This protein binds this small molecule.
Small molecule (SMILES): Cc1cc(/C=C/C#N)cc(C)c1Oc1nc(NC2CCN(Cc3ccc(S(N)(=O)=O)cc3)CC2)nc2ccsc12

Sequence of chain 1.B:
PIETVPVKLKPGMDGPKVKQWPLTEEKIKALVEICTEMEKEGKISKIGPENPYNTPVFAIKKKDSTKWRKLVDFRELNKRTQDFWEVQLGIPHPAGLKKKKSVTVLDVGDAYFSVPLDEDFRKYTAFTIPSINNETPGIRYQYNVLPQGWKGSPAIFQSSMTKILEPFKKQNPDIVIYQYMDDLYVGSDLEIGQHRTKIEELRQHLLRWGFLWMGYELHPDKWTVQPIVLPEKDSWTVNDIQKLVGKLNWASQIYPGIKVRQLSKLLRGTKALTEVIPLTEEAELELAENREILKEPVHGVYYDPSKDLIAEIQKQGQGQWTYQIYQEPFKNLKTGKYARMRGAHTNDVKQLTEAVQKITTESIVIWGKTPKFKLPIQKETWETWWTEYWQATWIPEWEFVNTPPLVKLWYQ

Sequence of chain 1.A:
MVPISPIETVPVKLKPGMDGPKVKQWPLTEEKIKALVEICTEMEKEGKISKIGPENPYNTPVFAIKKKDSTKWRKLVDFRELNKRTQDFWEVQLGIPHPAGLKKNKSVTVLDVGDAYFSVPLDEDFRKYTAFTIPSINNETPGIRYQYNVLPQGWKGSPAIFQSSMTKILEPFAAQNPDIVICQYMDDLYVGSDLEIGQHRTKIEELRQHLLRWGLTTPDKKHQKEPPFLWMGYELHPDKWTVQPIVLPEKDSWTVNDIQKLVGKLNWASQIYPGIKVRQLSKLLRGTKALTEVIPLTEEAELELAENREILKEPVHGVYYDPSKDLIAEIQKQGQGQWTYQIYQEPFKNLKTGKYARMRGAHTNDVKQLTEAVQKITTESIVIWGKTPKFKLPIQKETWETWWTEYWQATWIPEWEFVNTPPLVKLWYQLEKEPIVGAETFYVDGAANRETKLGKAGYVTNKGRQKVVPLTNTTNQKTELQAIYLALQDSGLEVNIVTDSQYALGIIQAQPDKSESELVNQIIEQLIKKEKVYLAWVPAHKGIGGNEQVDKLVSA

Binding-site contacts:
Ligand atom N28 contacts residue PRO238 of chain 1.A at 3.6 Å.
Ligand atom N08 contacts residue PHE229 of chain 1.A at 3.2 Å.
Ligand atom C05 contacts residue PHE229 of chain 1.A at 3.7 Å (hydrophobic).
Ligand atom C03 contacts residue TYR190 of chain 1.A at 3.5 Å (hydrophobic).
Ligand atom C32 contacts residue PHE229 of chain 1.A at 3.4 Å (hydrophobic).
Ligand atom N08 contacts residue TRP231 of chain 1.A at 3.6 Å.
Ligand atom O29 contacts residue VAL108 of chain 1.A at 3.6 Å (h-bond).
Ligand atom C36 contacts residue VAL181 of chain 1.A at 3.6 Å (hydrophobic).
Ligand atom N35 contacts residue ASN105 of chain 1.A at 3.8 Å.
Ligand atom O13 contacts residue CYS183 of chain 1.A at 3.4 Å.
Ligand atom N17 contacts residue LYS103 of chain 1.A at 3.1 Å (salt-bridge).
Ligand atom C38 contacts residue GLU138 of chain 1.B at 3.7 Å.
Ligand atom C07 contacts residue PHE229 of chain 1.A at 3.5 Å (hydrophobic).
Ligand atom C24 contacts residue ASN105 of chain 1.A at 3.4 Å.
Ligand atom N08 contacts residue TYR190 of chain 1.A at 3.5 Å (h-bond).
Ligand atom O29 contacts residue LYS106 of chain 1.A at 3.2 Å (salt-bridge).
Ligand atom N17 contacts residue LEU102 of chain 1.A at 3.7 Å.
Ligand atom N35 contacts residue EDO1 of chain 1.Y at 3.8 Å.
Ligand atom C11 contacts residue CYS183 of chain 1.A at 3.7 Å (hydrophobic).
Ligand atom N17 contacts residue ASN105 of chain 1.A at 3.5 Å (h-bond).
Ligand atom N35 contacts residue LEU102 of chain 1.A at 3.8 Å.
Ligand atom C06 contacts residue TRP231 of chain 1.A at 3.4 Å (hydrophobic).
Ligand atom C33 contacts residue TYR320 of chain 1.A at 3.3 Å (hydrophobic).
Ligand atom S39 contacts residue GLU138 of chain 1.B at 3.8 Å.
Ligand atom C25 contacts residue LYS106 of chain 1.A at 3.7 Å.
Ligand atom C12 contacts residue CYS183 of chain 1.A at 3.5 Å (hydrophobic).
Ligand atom C23 contacts residue PRO238 of chain 1.A at 3.7 Å (hydrophobic).
Ligand atom C22 contacts residue HIS237 of chain 1.A at 3.4 Å.
Ligand atom N28 contacts residue LYS106 of chain 1.A at 3.8 Å.
Ligand atom C40 contacts residue VAL181 of chain 1.A at 3.7 Å (hydrophobic).
Ligand atom C10 contacts residue CYS183 of chain 1.A at 3.6 Å (hydrophobic).
Ligand atom C18 contacts residue LYS103 of chain 1.A at 3.7 Å.
Ligand atom C37 contacts residue VAL181 of chain 1.A at 3.4 Å (hydrophobic).
Ligand atom C24 contacts residue PRO238 of chain 1.A at 3.5 Å (hydrophobic).
Ligand atom C34 contacts residue LYS103 of chain 1.A at 3.2 Å.
Ligand atom C25 contacts residue ASN105 of chain 1.A at 3.5 Å.
Ligand atom C07 contacts residue TYR190 of chain 1.A at 3.6 Å (hydrophobic).
Ligand atom C31 contacts residue PHE229 of chain 1.A at 3.6 Å (hydrophobic).
Ligand atom C07 contacts residue TRP231 of chain 1.A at 3.4 Å (hydrophobic).
Ligand atom C16 contacts residue LEU102 of chain 1.A at 3.7 Å (hydrophobic).